Sequence of chain 1.K:
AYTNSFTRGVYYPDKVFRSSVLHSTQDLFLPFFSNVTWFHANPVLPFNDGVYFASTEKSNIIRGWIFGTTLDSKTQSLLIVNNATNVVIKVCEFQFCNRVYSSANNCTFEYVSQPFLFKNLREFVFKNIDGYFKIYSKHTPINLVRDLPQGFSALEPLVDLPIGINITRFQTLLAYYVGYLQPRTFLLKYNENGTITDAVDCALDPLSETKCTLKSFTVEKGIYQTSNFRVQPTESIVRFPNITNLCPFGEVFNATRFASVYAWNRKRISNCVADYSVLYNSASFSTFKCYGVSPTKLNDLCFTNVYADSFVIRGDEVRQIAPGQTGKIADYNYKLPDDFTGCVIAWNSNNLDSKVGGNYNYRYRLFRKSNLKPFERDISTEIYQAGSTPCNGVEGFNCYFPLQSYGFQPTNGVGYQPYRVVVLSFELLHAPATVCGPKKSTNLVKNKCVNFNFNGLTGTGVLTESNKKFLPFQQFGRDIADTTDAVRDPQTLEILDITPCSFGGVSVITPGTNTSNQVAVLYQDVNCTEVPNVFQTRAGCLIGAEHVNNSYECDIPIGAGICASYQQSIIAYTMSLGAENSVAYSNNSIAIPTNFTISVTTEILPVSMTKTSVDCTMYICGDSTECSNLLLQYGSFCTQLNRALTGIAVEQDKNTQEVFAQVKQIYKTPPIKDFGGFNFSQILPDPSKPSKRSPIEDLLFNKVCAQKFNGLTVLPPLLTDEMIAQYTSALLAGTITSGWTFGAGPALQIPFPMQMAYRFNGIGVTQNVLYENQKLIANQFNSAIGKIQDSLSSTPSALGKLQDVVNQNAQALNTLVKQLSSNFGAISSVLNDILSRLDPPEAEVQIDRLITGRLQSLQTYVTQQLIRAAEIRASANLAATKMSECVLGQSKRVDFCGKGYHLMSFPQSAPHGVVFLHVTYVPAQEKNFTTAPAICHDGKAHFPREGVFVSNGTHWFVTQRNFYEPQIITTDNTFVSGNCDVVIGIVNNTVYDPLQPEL

Sequence of chain 1.F:
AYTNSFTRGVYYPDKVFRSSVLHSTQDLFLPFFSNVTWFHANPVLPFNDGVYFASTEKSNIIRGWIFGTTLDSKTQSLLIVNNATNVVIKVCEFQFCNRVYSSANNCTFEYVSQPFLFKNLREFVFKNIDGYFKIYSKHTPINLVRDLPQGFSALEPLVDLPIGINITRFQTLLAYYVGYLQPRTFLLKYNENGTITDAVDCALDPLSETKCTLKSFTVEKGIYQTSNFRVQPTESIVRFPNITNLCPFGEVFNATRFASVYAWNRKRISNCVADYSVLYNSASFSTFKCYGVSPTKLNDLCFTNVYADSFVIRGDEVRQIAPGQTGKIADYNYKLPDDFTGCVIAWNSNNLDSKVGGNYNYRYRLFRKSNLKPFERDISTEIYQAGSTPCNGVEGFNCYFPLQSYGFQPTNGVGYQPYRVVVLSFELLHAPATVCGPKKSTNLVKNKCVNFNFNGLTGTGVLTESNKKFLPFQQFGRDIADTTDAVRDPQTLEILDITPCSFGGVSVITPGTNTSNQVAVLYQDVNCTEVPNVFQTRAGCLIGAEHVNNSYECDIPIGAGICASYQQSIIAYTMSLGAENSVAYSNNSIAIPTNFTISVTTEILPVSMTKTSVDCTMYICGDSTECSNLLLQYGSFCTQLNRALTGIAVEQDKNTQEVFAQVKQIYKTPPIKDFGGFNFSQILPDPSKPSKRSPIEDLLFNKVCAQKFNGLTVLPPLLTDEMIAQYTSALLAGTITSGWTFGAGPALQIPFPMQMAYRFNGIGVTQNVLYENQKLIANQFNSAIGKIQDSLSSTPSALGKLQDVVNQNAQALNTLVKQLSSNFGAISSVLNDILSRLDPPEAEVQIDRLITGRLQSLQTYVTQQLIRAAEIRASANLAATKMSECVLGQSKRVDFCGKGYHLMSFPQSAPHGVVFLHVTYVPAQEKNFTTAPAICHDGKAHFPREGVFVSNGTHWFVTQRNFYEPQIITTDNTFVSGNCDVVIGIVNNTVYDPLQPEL

The protein below binds the small molecule below.
Small molecule (SMILES): CC(=O)N[C@@H]1[C@@H](O)[C@H](O)[C@@H](CO)O[C@H]1O

Binding-site contacts:
Ligand atom C5 contacts residue ASN709 of chain 1.F at 3.7 Å.
Ligand atom C8 contacts residue ASN709 of chain 1.F at 4.4 Å.
Ligand atom C7 contacts residue ASN709 of chain 1.F at 3.3 Å.
Ligand atom C2 contacts residue ASN709 of chain 1.F at 2.5 Å.
Ligand atom C4 contacts residue ASN709 of chain 1.F at 4.3 Å.
Ligand atom O7 contacts residue ASN709 of chain 1.F at 3.4 Å (h-bond).
Ligand atom C3 contacts residue ASN709 of chain 1.F at 3.8 Å.
Ligand atom C8 contacts residue ILE1130 of chain 1.F at 3.8 Å (hydrophobic).
Ligand atom C1 contacts residue ASN709 of chain 1.F at 1.5 Å.
Ligand atom N2 contacts residue ASN709 of chain 1.F at 2.9 Å (h-bond).
Ligand atom O5 contacts residue ASN709 of chain 1.F at 2.4 Å (h-bond).
Ligand atom O7 contacts residue ILE1130 of chain 1.F at 4.3 Å.
Ligand atom O5 contacts residue ASP796 of chain 1.K at 4.4 Å.
Ligand atom C8 contacts residue GLY1131 of chain 1.F at 3.6 Å.